Sequence of chain 1.A:
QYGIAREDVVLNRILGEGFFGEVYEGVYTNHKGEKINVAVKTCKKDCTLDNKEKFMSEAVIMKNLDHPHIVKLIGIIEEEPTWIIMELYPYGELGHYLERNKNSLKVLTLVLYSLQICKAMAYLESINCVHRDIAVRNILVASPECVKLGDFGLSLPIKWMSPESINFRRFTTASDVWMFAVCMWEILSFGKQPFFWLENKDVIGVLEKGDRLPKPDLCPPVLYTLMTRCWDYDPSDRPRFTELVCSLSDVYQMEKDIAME

A protein and the small-molecule ligand that binds it are described below.
Small molecule (SMILES): CN(c1ncccc1CNc1nc(Nc2ccc3c(c2)CC(=O)N3)ncc1C(F)(F)F)S(C)(=O)=O

Binding-site contacts:
Ligand atom C34 contacts residue GLU18 of chain 1.A at 3.2 Å.
Ligand atom C16 contacts residue LEU141 of chain 1.A at 3.9 Å (hydrophobic).
Ligand atom C19 contacts residue ARG138 of chain 1.A at 3.8 Å.
Ligand atom F28 contacts residue ALA40 of chain 1.A at 3.9 Å.
Ligand atom C11 contacts residue LEU16 of chain 1.A at 3.8 Å (hydrophobic).
Ligand atom C19 contacts residue GLU94 of chain 1.A at 3.6 Å.
Ligand atom N4 contacts residue LEU141 of chain 1.A at 4.0 Å.
Ligand atom C16 contacts residue GLY93 of chain 1.A at 3.8 Å.
Ligand atom C3 contacts residue TYR90 of chain 1.A at 3.8 Å (hydrophobic).
Ligand atom O32 contacts residue VAL24 of chain 1.A at 4.0 Å.
Ligand atom F27 contacts residue VAL72 of chain 1.A at 3.8 Å.
Ligand atom N2 contacts residue GLU88 of chain 1.A at 3.9 Å.
Ligand atom C22 contacts residue GLY93 of chain 1.A at 3.6 Å.
Ligand atom N2 contacts residue LEU89 of chain 1.A at 3.9 Å.
Ligand atom C7 contacts residue GLU88 of chain 1.A at 3.2 Å.
Ligand atom O32 contacts residue GLY19 of chain 1.A at 4.0 Å.
Ligand atom C14 contacts residue PRO91 of chain 1.A at 3.9 Å (hydrophobic).
Ligand atom C15 contacts residue GLY93 of chain 1.A at 3.9 Å.
Ligand atom C11 contacts residue GLY93 of chain 1.A at 3.7 Å.
Ligand atom F29 contacts residue VAL72 of chain 1.A at 3.6 Å.
Ligand atom C14 contacts residue GLY93 of chain 1.A at 3.6 Å.
Ligand atom N9 contacts residue LEU89 of chain 1.A at 3.9 Å.
Ligand atom C14 contacts residue TYR90 of chain 1.A at 3.4 Å (hydrophobic).
Ligand atom F29 contacts residue MET87 of chain 1.A at 3.4 Å.
Ligand atom F29 contacts residue GLU88 of chain 1.A at 3.4 Å.
Ligand atom F28 contacts residue MET87 of chain 1.A at 3.3 Å.
Ligand atom N9 contacts residue TYR90 of chain 1.A at 3.0 Å (h-bond).
Ligand atom N1 contacts residue GLU94 of chain 1.A at 3.8 Å.
Ligand atom C11 contacts residue TYR90 of chain 1.A at 3.5 Å (hydrophobic).
Ligand atom O33 contacts residue GLY17 of chain 1.A at 3.1 Å.
Ligand atom N2 contacts residue TYR90 of chain 1.A at 3.0 Å (h-bond).
Ligand atom N4 contacts residue LEU16 of chain 1.A at 3.9 Å.
Ligand atom C35 contacts residue LEU16 of chain 1.A at 3.6 Å (hydrophobic).
Ligand atom C7 contacts residue TYR90 of chain 1.A at 3.5 Å (hydrophobic).
Ligand atom C8 contacts residue MET87 of chain 1.A at 3.9 Å (hydrophobic).
Ligand atom O33 contacts residue GLU18 of chain 1.A at 3.3 Å (salt-bridge).
Ligand atom C3 contacts residue LEU141 of chain 1.A at 3.8 Å (hydrophobic).
Ligand atom C21 contacts residue GLY93 of chain 1.A at 3.8 Å.
Ligand atom C23 contacts residue PRO91 of chain 1.A at 3.5 Å (hydrophobic).
Ligand atom O33 contacts residue VAL24 of chain 1.A at 3.7 Å.